Binding-site contacts:
Ligand atom C04 contacts residue LYS17 of chain 1.B at 3.7 Å.
Ligand atom N03 contacts residue CYS13 of chain 1.B at 3.4 Å (h-bond).
Ligand atom C17 contacts residue VAL104 of chain 1.B at 3.4 Å (hydrophobic).
Ligand atom F20 contacts residue TYR97 of chain 1.B at 3.3 Å.
Ligand atom C19 contacts residue GLN100 of chain 1.B at 3.7 Å.
Ligand atom O01 contacts residue CYS13 of chain 1.B at 3.6 Å.
Ligand atom C05 contacts residue GLY11 of chain 1.B at 3.7 Å.
Ligand atom C02 contacts residue ALA60 of chain 1.B at 3.5 Å (hydrophobic).
Ligand atom C17 contacts residue GLN100 of chain 1.B at 3.5 Å.
Ligand atom C05 contacts residue GLY61 of chain 1.B at 3.6 Å.
Ligand atom N06 contacts residue GLY61 of chain 1.B at 3.5 Å.
Ligand atom C25 contacts residue GLY61 of chain 1.B at 3.3 Å.
Ligand atom C09 contacts residue HIS96 of chain 1.B at 3.8 Å.
Ligand atom C28 contacts residue CYS13 of chain 1.B at 1.8 Å (hydrophobic).
Ligand atom C07 contacts residue TYR97 of chain 1.B at 3.5 Å (hydrophobic).
Ligand atom C23 contacts residue TYR97 of chain 1.B at 3.6 Å (hydrophobic).
Ligand atom C27 contacts residue PRO35 of chain 1.B at 3.4 Å (hydrophobic).
Ligand atom C16 contacts residue GLN100 of chain 1.B at 3.4 Å.
Ligand atom C09 contacts residue TYR97 of chain 1.B at 3.7 Å (hydrophobic).
Ligand atom N03 contacts residue ALA60 of chain 1.B at 3.5 Å (h-bond).
Ligand atom N10 contacts residue HIS96 of chain 1.B at 3.1 Å (h-bond).
Ligand atom C11 contacts residue TYR97 of chain 1.B at 3.6 Å (hydrophobic).
Ligand atom CL24 contacts residue THR59 of chain 1.B at 3.7 Å.
Ligand atom C04 contacts residue GLY11 of chain 1.B at 3.2 Å.
Ligand atom C15 contacts residue GLN100 of chain 1.B at 3.5 Å.
Ligand atom C02 contacts residue CYS13 of chain 1.B at 3.0 Å (hydrophobic).
Ligand atom C17 contacts residue MET73 of chain 1.B at 3.6 Å (hydrophobic).
Ligand atom C26 contacts residue CYS13 of chain 1.B at 3.4 Å (hydrophobic).
Ligand atom C28 contacts residue PRO35 of chain 1.B at 3.6 Å (hydrophobic).
Ligand atom C27 contacts residue ALA60 of chain 1.B at 3.5 Å (hydrophobic).
Ligand atom O01 contacts residue GDP1 of chain 1.J at 3.6 Å.
Ligand atom F20 contacts residue VAL10 of chain 1.B at 3.6 Å.
Ligand atom C18 contacts residue GLN100 of chain 1.B at 3.6 Å.
Ligand atom C14 contacts residue GLN100 of chain 1.B at 3.6 Å.
Ligand atom C27 contacts residue CYS13 of chain 1.B at 2.6 Å (hydrophobic).
Ligand atom N08 contacts residue TYR97 of chain 1.B at 3.4 Å (h-bond).
Ligand atom C02 contacts residue LYS17 of chain 1.B at 3.8 Å.
Ligand atom O01 contacts residue LYS17 of chain 1.B at 2.7 Å (salt-bridge).
Ligand atom CL24 contacts residue MET73 of chain 1.B at 3.6 Å.
Ligand atom C26 contacts residue ALA60 of chain 1.B at 3.8 Å (hydrophobic).

A protein and the small-molecule ligand that binds it are described below.
Small molecule (SMILES): CCC(=O)N1CCN(c2ncnc3cc(-c4ccccc4F)c(Cl)cc23)CC1

Sequence of chain 1.B:
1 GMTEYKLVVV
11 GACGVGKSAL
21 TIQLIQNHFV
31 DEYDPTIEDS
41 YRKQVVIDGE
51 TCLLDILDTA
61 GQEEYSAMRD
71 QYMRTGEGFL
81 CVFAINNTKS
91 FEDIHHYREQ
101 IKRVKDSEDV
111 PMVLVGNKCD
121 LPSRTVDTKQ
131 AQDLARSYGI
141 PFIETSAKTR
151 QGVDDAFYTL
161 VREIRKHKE